Sequence of chain 1.C:
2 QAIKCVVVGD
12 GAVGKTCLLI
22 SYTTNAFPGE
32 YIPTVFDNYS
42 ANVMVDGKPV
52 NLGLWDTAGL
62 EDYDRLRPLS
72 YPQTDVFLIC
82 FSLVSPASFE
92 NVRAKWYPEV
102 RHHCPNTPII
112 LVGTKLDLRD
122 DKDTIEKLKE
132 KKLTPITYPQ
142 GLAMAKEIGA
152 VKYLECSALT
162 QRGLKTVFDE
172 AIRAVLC

A protein and the small-molecule ligand that binds it are described below.
Small molecule (SMILES): Nc1nc2c(ncn2[C@@H]2O[C@H](CO[P](=O)(O)O[P](=O)(O)NP(=O)(O)O)[C@@H](O)[C@H]2O)c(=O)[nH]1

Binding-site contacts:
Ligand atom PB contacts residue MG1 of chain 1.D at 3.6 Å.
Ligand atom O2B contacts residue THR17 of chain 1.C at 3.0 Å (h-bond).
Ligand atom O3A contacts residue GLY15 of chain 1.C at 3.0 Å (h-bond).
Ligand atom O1B contacts residue VAL14 of chain 1.C at 3.3 Å (h-bond).
Ligand atom PB contacts residue GLY15 of chain 1.C at 3.6 Å.
Ligand atom O1G contacts residue LYS16 of chain 1.C at 3.1 Å (salt-bridge).
Ligand atom O6 contacts residue SER158 of chain 1.C at 3.7 Å.
Ligand atom C5' contacts residue ALA13 of chain 1.C at 3.5 Å (hydrophobic).
Ligand atom N2 contacts residue LEU119 of chain 1.C at 3.0 Å.
Ligand atom O2G contacts residue MG1 of chain 1.D at 2.1 Å.
Ligand atom N2 contacts residue ASP118 of chain 1.C at 3.1 Å (salt-bridge).
Ligand atom C8 contacts residue LYS116 of chain 1.C at 3.6 Å.
Ligand atom PG contacts residue MG1 of chain 1.D at 3.3 Å.
Ligand atom PB contacts residue ALA13 of chain 1.C at 3.6 Å.
Ligand atom C5 contacts residue PHE28 of chain 1.C at 3.5 Å (hydrophobic).
Ligand atom C2 contacts residue ASP118 of chain 1.C at 3.6 Å.
Ligand atom C8 contacts residue CYS18 of chain 1.C at 3.7 Å (hydrophobic).
Ligand atom N3B contacts residue ALA13 of chain 1.C at 3.0 Å (h-bond).
Ligand atom O1G contacts residue GLY12 of chain 1.C at 3.3 Å.
Ligand atom C4 contacts residue PHE28 of chain 1.C at 3.4 Å (hydrophobic).
Ligand atom C4 contacts residue LYS116 of chain 1.C at 3.6 Å.
Ligand atom O1A contacts residue GLY15 of chain 1.C at 3.3 Å.
Ligand atom O2B contacts residue MG1 of chain 1.D at 2.4 Å.
Ligand atom PA contacts residue GLY15 of chain 1.C at 3.7 Å.
Ligand atom O6 contacts residue ALA159 of chain 1.C at 3.1 Å (h-bond).
Ligand atom O1B contacts residue LYS16 of chain 1.C at 2.8 Å (salt-bridge).
Ligand atom O1G contacts residue GLY60 of chain 1.C at 3.0 Å (h-bond).
Ligand atom O1A contacts residue CYS18 of chain 1.C at 3.2 Å (h-bond).
Ligand atom O4' contacts residue LYS116 of chain 1.C at 3.0 Å (salt-bridge).
Ligand atom O2B contacts residue LYS16 of chain 1.C at 3.6 Å (salt-bridge).
Ligand atom O1B contacts residue ALA13 of chain 1.C at 3.3 Å (h-bond).
Ligand atom O3A contacts residue ALA13 of chain 1.C at 3.6 Å.
Ligand atom C5 contacts residue LYS116 of chain 1.C at 3.6 Å.
Ligand atom N9 contacts residue PHE28 of chain 1.C at 3.5 Å.
Ligand atom O1B contacts residue GLY15 of chain 1.C at 3.0 Å (h-bond).
Ligand atom N1 contacts residue ASP118 of chain 1.C at 3.1 Å (salt-bridge).
Ligand atom C6 contacts residue LYS116 of chain 1.C at 3.6 Å.
Ligand atom O1A contacts residue THR17 of chain 1.C at 3.6 Å.
Ligand atom N9 contacts residue LYS116 of chain 1.C at 3.5 Å.
Ligand atom O2' contacts residue PHE28 of chain 1.C at 3.0 Å.